Sequence of chain 9.G:
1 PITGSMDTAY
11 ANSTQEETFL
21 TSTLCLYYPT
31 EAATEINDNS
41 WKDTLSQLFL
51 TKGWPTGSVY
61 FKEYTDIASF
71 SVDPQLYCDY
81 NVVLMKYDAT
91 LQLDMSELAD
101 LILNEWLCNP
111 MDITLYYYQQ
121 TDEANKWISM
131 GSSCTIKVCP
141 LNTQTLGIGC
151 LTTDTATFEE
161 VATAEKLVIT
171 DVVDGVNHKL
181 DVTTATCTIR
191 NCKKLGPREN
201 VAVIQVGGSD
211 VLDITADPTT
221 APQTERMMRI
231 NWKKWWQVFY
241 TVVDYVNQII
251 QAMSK

The protein below binds the small molecule below.
Small molecule (SMILES): CC(=O)N[C@H]1[C@H](O[C@H]2[C@H](O)[C@@H](NC(C)=O)CO[C@@H]2CO)O[C@H](CO)[C@@H](O)[C@@H]1O

Binding-site contacts:
Ligand atom O5 contacts residue ASN12 of chain 9.G at 2.7 Å (h-bond).
Ligand atom C2 contacts residue ASN12 of chain 9.G at 3.3 Å.
Ligand atom C1 contacts residue ASN12 of chain 9.G at 2.2 Å.
Ligand atom C7 contacts residue ASN12 of chain 9.G at 3.9 Å.
Ligand atom C5 contacts residue ASN12 of chain 9.G at 4.1 Å.
Ligand atom O7 contacts residue ASN12 of chain 9.G at 3.6 Å.
Ligand atom N2 contacts residue ASN12 of chain 9.G at 3.8 Å.